Sequence of chain 1.A:
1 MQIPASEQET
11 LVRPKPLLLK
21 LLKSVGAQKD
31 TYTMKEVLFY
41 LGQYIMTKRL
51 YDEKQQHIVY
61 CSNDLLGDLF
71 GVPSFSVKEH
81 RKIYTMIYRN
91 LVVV

A small-molecule ligand and the protein it binds are described below.
Small molecule (SMILES): CC(C)(C)NC(=O)[C@@H](c1c(C(=O)O)[nH]c2cc(Cl)ccc12)N(C=O)Cc1ccc(OCc2ccc(Cl)cc2)cc1

Binding-site contacts:
Ligand atom CAT contacts residue VAL77 of chain 1.A at 3.8 Å (hydrophobic).
Ligand atom OAZ contacts residue LEU38 of chain 1.A at 3.9 Å.
Ligand atom CAR contacts residue HIS80 of chain 1.A at 3.5 Å.
Ligand atom CAQ contacts residue VAL77 of chain 1.A at 3.9 Å (hydrophobic).
Ligand atom CAV contacts residue HIS80 of chain 1.A at 3.6 Å.
Ligand atom CLI contacts residue PHE70 of chain 1.A at 4.0 Å.
Ligand atom CBH contacts residue GLY42 of chain 1.A at 3.9 Å.
Ligand atom CAK contacts residue GLN8 of chain 1.A at 3.9 Å.
Ligand atom CLH contacts residue GLU7 of chain 1.A at 3.6 Å.
Ligand atom CAU contacts residue LEU38 of chain 1.A at 3.7 Å (hydrophobic).
Ligand atom CAK contacts residue ILE3 of chain 1.A at 4.0 Å (hydrophobic).
Ligand atom CLI contacts residue ILE45 of chain 1.A at 3.8 Å.
Ligand atom CBC contacts residue TYR84 of chain 1.A at 4.0 Å (hydrophobic).
Ligand atom CAC contacts residue MET46 of chain 1.A at 3.4 Å (hydrophobic).
Ligand atom CAA contacts residue ILE45 of chain 1.A at 3.9 Å (hydrophobic).
Ligand atom CAO contacts residue VAL77 of chain 1.A at 3.6 Å (hydrophobic).
Ligand atom CLH contacts residue TYR84 of chain 1.A at 3.6 Å.
Ligand atom CBH contacts residue LEU38 of chain 1.A at 3.9 Å (hydrophobic).
Ligand atom CAU contacts residue GLY42 of chain 1.A at 3.8 Å.
Ligand atom NAY contacts residue GLY42 of chain 1.A at 3.4 Å.
Ligand atom CAN contacts residue LEU38 of chain 1.A at 3.7 Å (hydrophobic).
Ligand atom CAQ contacts residue ILE45 of chain 1.A at 3.7 Å (hydrophobic).
Ligand atom NAY contacts residue LEU38 of chain 1.A at 2.8 Å (h-bond).
Ligand atom CAL contacts residue LEU38 of chain 1.A at 4.0 Å (hydrophobic).
Ligand atom OAE contacts residue PHE39 of chain 1.A at 3.6 Å.
Ligand atom CAO contacts residue HIS80 of chain 1.A at 4.0 Å.
Ligand atom CAL contacts residue MET34 of chain 1.A at 3.9 Å (hydrophobic).
Ligand atom CBJ contacts residue LEU38 of chain 1.A at 3.5 Å (hydrophobic).
Ligand atom CAL contacts residue TYR84 of chain 1.A at 3.8 Å (hydrophobic).
Ligand atom CBJ contacts residue GLY42 of chain 1.A at 3.7 Å.
Ligand atom CAC contacts residue GLY42 of chain 1.A at 4.0 Å.
Ligand atom CBE contacts residue LEU38 of chain 1.A at 3.9 Å (hydrophobic).
Ligand atom CAM contacts residue LEU38 of chain 1.A at 4.0 Å (hydrophobic).
Ligand atom CBD contacts residue ILE45 of chain 1.A at 3.6 Å (hydrophobic).
Ligand atom CLH contacts residue MET34 of chain 1.A at 3.9 Å.
Ligand atom CAR contacts residue ILE83 of chain 1.A at 4.0 Å (hydrophobic).
Ligand atom CAU contacts residue LEU41 of chain 1.A at 3.9 Å (hydrophobic).
Ligand atom OAE contacts residue LEU38 of chain 1.A at 3.6 Å.
Ligand atom CAC contacts residue ILE45 of chain 1.A at 3.8 Å (hydrophobic).
Ligand atom CAR contacts residue VAL77 of chain 1.A at 3.8 Å (hydrophobic).